Sequence of chain 40.E:
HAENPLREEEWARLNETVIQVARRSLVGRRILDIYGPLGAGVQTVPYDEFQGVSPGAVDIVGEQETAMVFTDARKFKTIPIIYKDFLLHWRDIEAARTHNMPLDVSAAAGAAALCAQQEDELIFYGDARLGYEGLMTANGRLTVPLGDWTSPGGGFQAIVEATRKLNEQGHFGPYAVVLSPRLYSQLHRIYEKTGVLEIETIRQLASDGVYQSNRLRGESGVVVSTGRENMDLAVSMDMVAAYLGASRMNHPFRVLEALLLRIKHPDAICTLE

This small molecule binds to this protein.
Small molecule (SMILES): CC(C)C[C@H](NC(=O)CN)C(=O)N[C@H](C(=O)N[C@H](C(=O)NCC(=O)N[C@@H](CO)C(=O)N[C@@H](CC(C)C)C(=O)N[C@@H](CCCN=C(N)N)C(=O)NCC=O)C(C)C)[C@@H](C)O

Binding-site contacts:
Ligand atom C contacts residue ARG43 of chain 40.E at 3.7 Å.
Ligand atom O contacts residue ARG43 of chain 40.E at 2.8 Å (salt-bridge).
Ligand atom NH2 contacts residue ASP228 of chain 40.E at 2.7 Å (salt-bridge).
Ligand atom CA contacts residue ASP258 of chain 40.E at 3.7 Å.
Ligand atom CB contacts residue ARG49 of chain 40.E at 3.7 Å.
Ligand atom CA contacts residue ASP258 of chain 40.E at 3.6 Å.
Ligand atom N contacts residue ASP258 of chain 40.E at 3.2 Å (salt-bridge).
Ligand atom CD contacts residue LEU52 of chain 40.E at 3.3 Å (hydrophobic).
Ligand atom CB contacts residue MET259 of chain 40.E at 3.6 Å (hydrophobic).
Ligand atom NE contacts residue ILE51 of chain 40.E at 3.7 Å.
Ligand atom NH2 contacts residue THR246 of chain 40.E at 3.0 Å (h-bond).
Ligand atom N contacts residue ASP258 of chain 40.E at 2.8 Å (salt-bridge).
Ligand atom N contacts residue ARG49 of chain 40.E at 3.5 Å (salt-bridge).
Ligand atom CG contacts residue PRO57 of chain 40.E at 3.7 Å (hydrophobic).
Ligand atom CB contacts residue ARG49 of chain 40.E at 3.5 Å.
Ligand atom CD2 contacts residue ASP258 of chain 40.E at 3.4 Å.
Ligand atom CD2 contacts residue ARG50 of chain 40.E at 3.6 Å.
Ligand atom NH1 contacts residue ASP53 of chain 40.E at 3.0 Å (salt-bridge).
Ligand atom CG2 contacts residue ASP258 of chain 40.E at 3.5 Å.
Ligand atom CZ contacts residue THR246 of chain 40.E at 3.3 Å.
Ligand atom C contacts residue ASP258 of chain 40.E at 3.7 Å.
Ligand atom O contacts residue ARG43 of chain 40.E at 2.8 Å (salt-bridge).
Ligand atom N contacts residue PRO57 of chain 40.E at 3.5 Å.
Ligand atom CB contacts residue ASP258 of chain 40.E at 3.7 Å.
Ligand atom C contacts residue ARG49 of chain 40.E at 3.6 Å.
Ligand atom CA contacts residue ASP258 of chain 40.E at 3.7 Å.
Ligand atom O contacts residue ARG49 of chain 40.E at 3.1 Å (salt-bridge).
Ligand atom O contacts residue ILE39 of chain 40.E at 3.7 Å.
Ligand atom N contacts residue ARG49 of chain 40.E at 3.5 Å (salt-bridge).
Ligand atom CD2 contacts residue ARG43 of chain 40.E at 3.6 Å.
Ligand atom OG1 contacts residue MET259 of chain 40.E at 2.6 Å (h-bond).
Ligand atom OG1 contacts residue ASP258 of chain 40.E at 3.3 Å.
Ligand atom CB contacts residue ASP258 of chain 40.E at 3.5 Å.
Ligand atom N contacts residue ASP258 of chain 40.E at 3.2 Å (salt-bridge).
Ligand atom CG2 contacts residue MET259 of chain 40.E at 3.7 Å (hydrophobic).
Ligand atom CD contacts residue ARG50 of chain 40.E at 3.3 Å.
Ligand atom NH1 contacts residue THR246 of chain 40.E at 3.2 Å (h-bond).
Ligand atom N contacts residue ARG49 of chain 40.E at 3.7 Å.
Ligand atom O contacts residue ARG50 of chain 40.E at 3.4 Å.
Ligand atom NE contacts residue ARG50 of chain 40.E at 3.1 Å (salt-bridge).